This protein binds this small molecule.
Small molecule (SMILES): O=P(O)(O)c1ccccc1

Sequence of chain 1.A:
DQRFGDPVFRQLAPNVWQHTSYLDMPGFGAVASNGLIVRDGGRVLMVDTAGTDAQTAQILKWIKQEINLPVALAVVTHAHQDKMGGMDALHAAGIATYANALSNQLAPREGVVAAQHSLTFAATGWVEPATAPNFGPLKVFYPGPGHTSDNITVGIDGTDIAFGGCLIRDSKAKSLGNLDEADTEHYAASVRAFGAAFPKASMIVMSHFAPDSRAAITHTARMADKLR

Binding-site contacts:
Ligand atom OAC contacts residue HIS95 of chain 1.A at 3.5 Å (h-bond).
Ligand atom CAI contacts residue MET42 of chain 1.A at 4.1 Å (hydrophobic).
Ligand atom CAH contacts residue ASP99 of chain 1.A at 4.2 Å.
Ligand atom OAD contacts residue ASP99 of chain 1.A at 3.2 Å (salt-bridge).
Ligand atom OAD contacts residue CYS183 of chain 1.A at 3.8 Å.
Ligand atom PAB contacts residue ASP99 of chain 1.A at 3.7 Å.
Ligand atom OAA contacts residue ZN1 of chain 1.C at 4.4 Å.
Ligand atom OAD contacts residue HIS225 of chain 1.A at 2.9 Å (h-bond).
Ligand atom CAG contacts residue ASP99 of chain 1.A at 4.1 Å.
Ligand atom CAH contacts residue LEU40 of chain 1.A at 4.1 Å (hydrophobic).
Ligand atom CAJ contacts residue ZN1 of chain 1.C at 3.8 Å.
Ligand atom OAA contacts residue ZN1 of chain 1.B at 3.7 Å.
Ligand atom CAF contacts residue HIS97 of chain 1.A at 4.4 Å.
Ligand atom OAC contacts residue HIS97 of chain 1.A at 3.2 Å (h-bond).
Ligand atom OAC contacts residue CYS183 of chain 1.A at 4.1 Å.
Ligand atom CAI contacts residue LEU40 of chain 1.A at 4.2 Å (hydrophobic).
Ligand atom PAB contacts residue HIS164 of chain 1.A at 3.9 Å.
Ligand atom CAJ contacts residue ASP99 of chain 1.A at 3.5 Å.
Ligand atom CAG contacts residue GLN98 of chain 1.A at 4.2 Å.
Ligand atom PAB contacts residue ZN1 of chain 1.B at 3.2 Å.
Ligand atom CAH contacts residue MET42 of chain 1.A at 3.5 Å (hydrophobic).
Ligand atom OAC contacts residue HIS164 of chain 1.A at 3.2 Å (h-bond).
Ligand atom OAA contacts residue ASN195 of chain 1.A at 4.4 Å.
Ligand atom CAE contacts residue ZN1 of chain 1.C at 3.8 Å.
Ligand atom OAC contacts residue ZN1 of chain 1.B at 2.0 Å.
Ligand atom OAD contacts residue ZN1 of chain 1.C at 1.9 Å.
Ligand atom CAI contacts residue ASP99 of chain 1.A at 4.2 Å.
Ligand atom CAF contacts residue ASP99 of chain 1.A at 3.8 Å.
Ligand atom PAB contacts residue HIS97 of chain 1.A at 4.3 Å.
Ligand atom CAE contacts residue ASP99 of chain 1.A at 3.6 Å.
Ligand atom PAB contacts residue ZN1 of chain 1.C at 3.1 Å.
Ligand atom OAD contacts residue HIS164 of chain 1.A at 3.9 Å.
Ligand atom OAC contacts residue ASP99 of chain 1.A at 3.0 Å (salt-bridge).
Ligand atom OAC contacts residue ZN1 of chain 1.C at 3.1 Å.
Ligand atom CAG contacts residue MET42 of chain 1.A at 4.2 Å (hydrophobic).
Ligand atom OAD contacts residue ZN1 of chain 1.B at 4.1 Å.
Ligand atom PAB contacts residue HIS225 of chain 1.A at 4.4 Å.
Ligand atom OAA contacts residue HIS164 of chain 1.A at 3.4 Å.
Ligand atom CAJ contacts residue HIS225 of chain 1.A at 4.0 Å.
Ligand atom CAI contacts residue VAL48 of chain 1.A at 3.9 Å (hydrophobic).